The protein below binds the small molecule below.
Small molecule (SMILES): CC(=O)N[C@H]1[C@H]([C@H](O)[C@H](O)CO)O[C@@](O[C@H]2[C@@H](O)[C@@H](CO)OC[C@@H]2O)(C(=O)O)C[C@@H]1O

Binding-site contacts:
Ligand atom C11 contacts residue VAL172 of chain 1.A at 3.2 Å (hydrophobic).
Ligand atom O1B contacts residue SER173 of chain 1.A at 2.6 Å (h-bond).
Ligand atom O1A contacts residue GLN263 of chain 1.A at 3.5 Å (h-bond).
Ligand atom C9 contacts residue SER265 of chain 1.A at 3.6 Å.
Ligand atom C8 contacts residue TYR132 of chain 1.A at 3.4 Å (hydrophobic).
Ligand atom C8 contacts residue GLN263 of chain 1.A at 3.6 Å.
Ligand atom C11 contacts residue GLY171 of chain 1.A at 3.6 Å.
Ligand atom O7 contacts residue LYS230 of chain 1.A at 3.9 Å.
Ligand atom O8 contacts residue GLN263 of chain 1.A at 3.1 Å (h-bond).
Ligand atom O4 contacts residue GLN263 of chain 1.A at 3.5 Å (h-bond).
Ligand atom C2 contacts residue GLN263 of chain 1.A at 3.9 Å.
Ligand atom O9 contacts residue HIS220 of chain 1.A at 3.9 Å.
Ligand atom C8 contacts residue TRP190 of chain 1.A at 3.9 Å (hydrophobic).
Ligand atom C9 contacts residue HIS220 of chain 1.A at 3.6 Å.
Ligand atom O1A contacts residue SER174 of chain 1.A at 2.7 Å (h-bond).
Ligand atom O9 contacts residue TYR132 of chain 1.A at 3.3 Å (h-bond).
Ligand atom C1 contacts residue SER173 of chain 1.A at 3.4 Å.
Ligand atom O10 contacts residue LEU231 of chain 1.A at 3.6 Å.
Ligand atom O4 contacts residue GLY262 of chain 1.A at 4.1 Å.
Ligand atom O9 contacts residue SER265 of chain 1.A at 2.8 Å (h-bond).
Ligand atom O6 contacts residue ASN223 of chain 1.A at 3.7 Å.
Ligand atom C10 contacts residue VAL172 of chain 1.A at 3.6 Å (hydrophobic).
Ligand atom O8 contacts residue TYR132 of chain 1.A at 2.6 Å (h-bond).
Ligand atom O9 contacts residue ASN223 of chain 1.A at 3.8 Å.
Ligand atom O8 contacts residue SER265 of chain 1.A at 4.0 Å.
Ligand atom N5 contacts residue VAL172 of chain 1.A at 3.0 Å (h-bond).
Ligand atom C11 contacts residue SER170 of chain 1.A at 3.2 Å.
Ligand atom O9 contacts residue GLU227 of chain 1.A at 2.3 Å (salt-bridge).
Ligand atom O1B contacts residue SER174 of chain 1.A at 3.7 Å.
Ligand atom C1 contacts residue SER174 of chain 1.A at 3.5 Å.
Ligand atom O1B contacts residue GLN263 of chain 1.A at 2.5 Å (h-bond).
Ligand atom O8 contacts residue TRP190 of chain 1.A at 3.4 Å.
Ligand atom C9 contacts residue TRP190 of chain 1.A at 3.9 Å (hydrophobic).
Ligand atom C5 contacts residue VAL172 of chain 1.A at 4.0 Å (hydrophobic).
Ligand atom C9 contacts residue TYR132 of chain 1.A at 3.2 Å (hydrophobic).
Ligand atom C9 contacts residue GLU227 of chain 1.A at 3.0 Å.
Ligand atom O6 contacts residue GLN263 of chain 1.A at 3.7 Å.
Ligand atom C7 contacts residue TRP190 of chain 1.A at 3.8 Å (hydrophobic).
Ligand atom C1 contacts residue GLN263 of chain 1.A at 3.0 Å.
Ligand atom O1A contacts residue SER173 of chain 1.A at 3.7 Å.

Sequence of chain 1.A:
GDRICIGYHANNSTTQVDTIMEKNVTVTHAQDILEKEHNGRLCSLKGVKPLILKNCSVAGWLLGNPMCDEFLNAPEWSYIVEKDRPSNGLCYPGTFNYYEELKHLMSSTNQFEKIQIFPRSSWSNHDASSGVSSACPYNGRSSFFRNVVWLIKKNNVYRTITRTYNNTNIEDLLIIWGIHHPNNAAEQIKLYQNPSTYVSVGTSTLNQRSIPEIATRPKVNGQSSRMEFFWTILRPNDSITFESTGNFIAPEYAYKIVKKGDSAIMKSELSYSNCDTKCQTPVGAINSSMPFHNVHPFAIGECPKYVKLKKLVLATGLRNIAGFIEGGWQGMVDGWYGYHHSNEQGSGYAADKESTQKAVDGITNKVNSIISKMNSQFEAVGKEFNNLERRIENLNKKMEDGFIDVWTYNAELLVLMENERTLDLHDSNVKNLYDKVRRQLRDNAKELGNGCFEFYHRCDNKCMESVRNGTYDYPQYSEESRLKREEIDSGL